Sequence of chain 1.B:
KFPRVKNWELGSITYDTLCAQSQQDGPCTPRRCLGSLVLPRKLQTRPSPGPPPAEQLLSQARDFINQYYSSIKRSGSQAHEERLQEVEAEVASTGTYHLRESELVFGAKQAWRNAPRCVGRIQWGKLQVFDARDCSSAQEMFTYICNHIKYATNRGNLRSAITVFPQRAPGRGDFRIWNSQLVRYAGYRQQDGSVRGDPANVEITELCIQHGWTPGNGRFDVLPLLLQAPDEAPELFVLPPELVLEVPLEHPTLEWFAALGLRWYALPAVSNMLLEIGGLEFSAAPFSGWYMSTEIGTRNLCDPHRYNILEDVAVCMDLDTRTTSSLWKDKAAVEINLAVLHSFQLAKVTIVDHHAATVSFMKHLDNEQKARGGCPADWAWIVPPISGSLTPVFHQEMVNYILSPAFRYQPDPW

Binding-site contacts:
Ligand atom S contacts residue GLY319 of chain 1.B at 4.1 Å.
Ligand atom C2 contacts residue PHE317 of chain 1.B at 4.0 Å (hydrophobic).
Ligand atom N2 contacts residue HEM1 of chain 1.N at 3.7 Å.
Ligand atom C3 contacts residue TRP320 of chain 1.B at 3.9 Å (hydrophobic).
Ligand atom C3 contacts residue GLU325 of chain 1.B at 3.5 Å.
Ligand atom N1 contacts residue GLU325 of chain 1.B at 2.9 Å (salt-bridge).
Ligand atom C1 contacts residue ALA299 of chain 1.B at 4.2 Å (hydrophobic).
Ligand atom N2 contacts residue PRO298 of chain 1.B at 3.8 Å.
Ligand atom S contacts residue TRP320 of chain 1.B at 4.1 Å.
Ligand atom C2 contacts residue PRO298 of chain 1.B at 4.2 Å (hydrophobic).
Ligand atom C3 contacts residue PRO298 of chain 1.B at 4.1 Å (hydrophobic).
Ligand atom C1 contacts residue PHE317 of chain 1.B at 3.9 Å (hydrophobic).
Ligand atom C1 contacts residue SER318 of chain 1.B at 4.5 Å.
Ligand atom C1 contacts residue VAL300 of chain 1.B at 3.4 Å (hydrophobic).
Ligand atom N2 contacts residue MET322 of chain 1.B at 4.3 Å.
Ligand atom S contacts residue HEM1 of chain 1.N at 3.4 Å (h-bond).
Ligand atom N1 contacts residue HEM1 of chain 1.N at 3.7 Å.
Ligand atom C1 contacts residue PRO298 of chain 1.B at 3.2 Å (hydrophobic).
Ligand atom C2 contacts residue HEM1 of chain 1.N at 3.6 Å.
Ligand atom S contacts residue PRO298 of chain 1.B at 4.2 Å.
Ligand atom N2 contacts residue TRP320 of chain 1.B at 2.9 Å (h-bond).
Ligand atom C3 contacts residue HEM1 of chain 1.N at 3.8 Å.
Ligand atom N2 contacts residue GLU325 of chain 1.B at 2.7 Å (salt-bridge).
Ligand atom C2 contacts residue VAL300 of chain 1.B at 4.4 Å (hydrophobic).
Ligand atom N2 contacts residue TYR321 of chain 1.B at 3.7 Å.

The protein below binds the small molecule below.
Small molecule (SMILES): CCSC(=N)N